Sequence of chain 1.B:
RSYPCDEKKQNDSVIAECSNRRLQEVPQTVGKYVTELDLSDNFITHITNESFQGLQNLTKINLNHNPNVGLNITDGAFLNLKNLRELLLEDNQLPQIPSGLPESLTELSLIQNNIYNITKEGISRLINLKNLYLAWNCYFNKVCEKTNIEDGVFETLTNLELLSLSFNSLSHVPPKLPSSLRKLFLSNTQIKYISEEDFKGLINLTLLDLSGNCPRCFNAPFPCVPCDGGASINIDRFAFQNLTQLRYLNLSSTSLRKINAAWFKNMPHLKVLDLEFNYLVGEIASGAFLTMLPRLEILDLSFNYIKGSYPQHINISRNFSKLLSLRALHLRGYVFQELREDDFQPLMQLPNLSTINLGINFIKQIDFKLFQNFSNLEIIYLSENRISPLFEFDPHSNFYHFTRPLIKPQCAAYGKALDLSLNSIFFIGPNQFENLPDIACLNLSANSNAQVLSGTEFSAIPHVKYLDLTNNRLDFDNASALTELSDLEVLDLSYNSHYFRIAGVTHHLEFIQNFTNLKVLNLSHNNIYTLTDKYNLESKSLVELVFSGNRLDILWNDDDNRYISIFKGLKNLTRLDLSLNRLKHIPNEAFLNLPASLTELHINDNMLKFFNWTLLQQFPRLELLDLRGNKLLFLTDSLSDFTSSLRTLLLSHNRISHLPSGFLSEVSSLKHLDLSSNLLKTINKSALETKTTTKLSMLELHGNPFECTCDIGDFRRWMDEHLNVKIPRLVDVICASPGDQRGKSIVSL

Binding-site contacts:
Ligand atom C5 contacts residue GLN262 of chain 1.B at 4.3 Å.
Ligand atom C2 contacts residue ASN263 of chain 1.B at 2.3 Å.
Ligand atom O5 contacts residue ASN263 of chain 1.B at 2.4 Å (h-bond).
Ligand atom C8 contacts residue LYS221 of chain 1.B at 3.6 Å.
Ligand atom O7 contacts residue ILE224 of chain 1.B at 4.2 Å.
Ligand atom C3 contacts residue ASN263 of chain 1.B at 3.6 Å.
Ligand atom C5 contacts residue ASN263 of chain 1.B at 3.6 Å.
Ligand atom C1 contacts residue GLN262 of chain 1.B at 4.5 Å.
Ligand atom C7 contacts residue ASN263 of chain 1.B at 3.1 Å.
Ligand atom C8 contacts residue ASN263 of chain 1.B at 4.0 Å.
Ligand atom C6 contacts residue GLN262 of chain 1.B at 4.5 Å.
Ligand atom O6 contacts residue ASN287 of chain 1.B at 3.3 Å (h-bond).
Ligand atom C1 contacts residue ASN263 of chain 1.B at 1.4 Å.
Ligand atom N2 contacts residue ASN263 of chain 1.B at 2.7 Å (h-bond).
Ligand atom O5 contacts residue GLN262 of chain 1.B at 4.1 Å.
Ligand atom O7 contacts residue ASN263 of chain 1.B at 3.4 Å (h-bond).
Ligand atom C4 contacts residue ASN263 of chain 1.B at 4.1 Å.
Ligand atom O6 contacts residue GLN262 of chain 1.B at 3.5 Å (h-bond).

The protein below binds the small molecule below.
Small molecule (SMILES): CC(=O)N[C@@H]1[C@@H](O)[C@H](O)[C@@H](CO)O[C@H]1O